This protein binds this small molecule.
Small molecule (SMILES): COc1cnc(OC)n2nc(NS(=O)(=O)c3c(OCC(F)F)cccc3C(F)(F)F)nc12

Sequence of chain 1.C:
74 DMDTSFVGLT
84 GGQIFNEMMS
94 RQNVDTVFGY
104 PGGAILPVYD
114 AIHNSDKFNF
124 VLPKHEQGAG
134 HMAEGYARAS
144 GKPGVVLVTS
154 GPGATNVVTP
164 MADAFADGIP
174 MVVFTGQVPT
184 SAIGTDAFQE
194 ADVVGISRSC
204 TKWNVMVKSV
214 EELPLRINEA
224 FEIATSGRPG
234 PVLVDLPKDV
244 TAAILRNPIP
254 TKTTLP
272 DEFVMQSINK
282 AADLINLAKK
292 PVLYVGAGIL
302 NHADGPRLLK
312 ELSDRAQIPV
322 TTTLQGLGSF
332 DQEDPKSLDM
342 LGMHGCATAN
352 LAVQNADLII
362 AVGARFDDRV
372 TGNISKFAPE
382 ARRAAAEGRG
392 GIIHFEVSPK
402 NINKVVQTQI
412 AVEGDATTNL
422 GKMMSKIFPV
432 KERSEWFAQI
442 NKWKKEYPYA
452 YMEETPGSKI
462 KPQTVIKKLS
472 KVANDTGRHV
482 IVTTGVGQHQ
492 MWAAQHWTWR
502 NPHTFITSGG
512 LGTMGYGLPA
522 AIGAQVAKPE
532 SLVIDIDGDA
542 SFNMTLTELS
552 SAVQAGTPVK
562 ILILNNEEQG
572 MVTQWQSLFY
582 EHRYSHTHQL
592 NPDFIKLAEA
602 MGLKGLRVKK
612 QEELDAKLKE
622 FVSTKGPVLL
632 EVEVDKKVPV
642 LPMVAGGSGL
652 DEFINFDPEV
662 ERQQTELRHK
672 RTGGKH

Sequence of chain 1.B:
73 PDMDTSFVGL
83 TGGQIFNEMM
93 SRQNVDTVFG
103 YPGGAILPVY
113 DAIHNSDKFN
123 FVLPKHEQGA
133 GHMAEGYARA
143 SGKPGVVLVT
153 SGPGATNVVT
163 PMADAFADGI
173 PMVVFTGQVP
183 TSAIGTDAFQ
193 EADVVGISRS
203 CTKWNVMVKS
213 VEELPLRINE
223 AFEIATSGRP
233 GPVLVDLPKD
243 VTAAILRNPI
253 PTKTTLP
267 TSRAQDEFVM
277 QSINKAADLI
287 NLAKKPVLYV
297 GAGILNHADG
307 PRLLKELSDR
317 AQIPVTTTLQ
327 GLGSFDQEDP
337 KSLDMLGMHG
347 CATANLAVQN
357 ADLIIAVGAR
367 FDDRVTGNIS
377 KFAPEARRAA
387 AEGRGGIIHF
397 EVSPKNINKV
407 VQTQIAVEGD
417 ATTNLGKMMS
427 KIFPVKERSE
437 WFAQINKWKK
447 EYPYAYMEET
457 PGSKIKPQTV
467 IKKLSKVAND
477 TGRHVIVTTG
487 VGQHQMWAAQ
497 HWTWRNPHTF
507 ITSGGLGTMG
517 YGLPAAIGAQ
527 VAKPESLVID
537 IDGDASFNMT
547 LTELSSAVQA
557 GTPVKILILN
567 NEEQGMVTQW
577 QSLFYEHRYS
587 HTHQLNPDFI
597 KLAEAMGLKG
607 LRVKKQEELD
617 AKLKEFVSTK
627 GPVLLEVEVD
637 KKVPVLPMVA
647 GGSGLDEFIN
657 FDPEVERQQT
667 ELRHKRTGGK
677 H

Binding-site contacts:
Ligand atom CAL contacts residue PHE191 of chain 1.C at 3.2 Å (hydrophobic).
Ligand atom CAA contacts residue VAL573 of chain 1.B at 3.6 Å (hydrophobic).
Ligand atom CAV contacts residue TRP576 of chain 1.B at 3.4 Å (hydrophobic).
Ligand atom CAM contacts residue F501 of chain 1.S at 3.2 Å.
Ligand atom FAI contacts residue ALA107 of chain 1.C at 3.3 Å.
Ligand atom OAT contacts residue ARG370 of chain 1.B at 2.9 Å (salt-bridge).
Ligand atom CAL contacts residue VAL181 of chain 1.C at 3.5 Å (hydrophobic).
Ligand atom OAU contacts residue ARG370 of chain 1.B at 2.8 Å (salt-bridge).
Ligand atom OAD contacts residue LYS241 of chain 1.C at 3.2 Å (salt-bridge).
Ligand atom NAQ contacts residue TRP576 of chain 1.B at 3.4 Å.
Ligand atom OAT contacts residue MET344 of chain 1.B at 3.6 Å.
Ligand atom CAM contacts residue TRP576 of chain 1.B at 3.2 Å (hydrophobic).
Ligand atom NAP contacts residue TRP576 of chain 1.B at 3.5 Å.
Ligand atom NBD contacts residue TRP576 of chain 1.B at 3.2 Å.
Ligand atom OAC contacts residue ARG370 of chain 1.B at 3.2 Å (salt-bridge).
Ligand atom CAM contacts residue MET572 of chain 1.B at 3.7 Å (hydrophobic).
Ligand atom NAO contacts residue F501 of chain 1.S at 3.5 Å.
Ligand atom FAF contacts residue ASP369 of chain 1.B at 3.4 Å.
Ligand atom CAW contacts residue ARG370 of chain 1.B at 3.2 Å.
Ligand atom OAS contacts residue GLY106 of chain 1.C at 3.4 Å.
Ligand atom CAJ contacts residue VAL181 of chain 1.C at 3.6 Å (hydrophobic).
Ligand atom CAZ contacts residue TRP576 of chain 1.B at 3.5 Å (hydrophobic).
Ligand atom CAA contacts residue F501 of chain 1.S at 3.4 Å.
Ligand atom FAH contacts residue ALA107 of chain 1.C at 3.4 Å.
Ligand atom CAB contacts residue MET344 of chain 1.B at 3.5 Å (hydrophobic).
Ligand atom CAX contacts residue F501 of chain 1.S at 3.6 Å.
Ligand atom OAT contacts residue PHE191 of chain 1.C at 3.5 Å.
Ligand atom FAF contacts residue ARG370 of chain 1.B at 3.7 Å.
Ligand atom NAQ contacts residue ARG370 of chain 1.B at 3.0 Å (salt-bridge).
Ligand atom CBB contacts residue TRP576 of chain 1.B at 3.4 Å (hydrophobic).
Ligand atom CAJ contacts residue PHE191 of chain 1.C at 3.3 Å (hydrophobic).
Ligand atom NAR contacts residue LYS241 of chain 1.C at 3.0 Å (salt-bridge).
Ligand atom FAH contacts residue LYS241 of chain 1.C at 3.6 Å.
Ligand atom CAB contacts residue FAD1 of chain 1.L at 3.6 Å.
Ligand atom OAS contacts residue TRP576 of chain 1.B at 3.5 Å.
Ligand atom OAS contacts residue F501 of chain 1.S at 3.6 Å.
Ligand atom FAH contacts residue GLY106 of chain 1.C at 3.5 Å.
Ligand atom NAP contacts residue GLY106 of chain 1.C at 3.5 Å.
Ligand atom CAX contacts residue TRP576 of chain 1.B at 3.4 Å (hydrophobic).
Ligand atom NAO contacts residue TRP576 of chain 1.B at 3.5 Å (h-bond).